A small-molecule ligand and the protein it binds are described below.
Small molecule (SMILES): NS(=O)(=O)c1ccc(C(=O)N2CCc3ccccc3C2)cc1

Binding-site contacts:
Ligand atom N1 contacts residue ZN1 of chain 1.B at 2.0 Å.
Ligand atom C9 contacts residue GLN90 of chain 1.A at 3.8 Å.
Ligand atom C4 contacts residue PHE128 of chain 1.A at 3.5 Å (hydrophobic).
Ligand atom N1 contacts residue HIS94 of chain 1.A at 3.4 Å (h-bond).
Ligand atom C13 contacts residue LEU195 of chain 1.A at 3.9 Å (hydrophobic).
Ligand atom C3 contacts residue PHE128 of chain 1.A at 3.8 Å (hydrophobic).
Ligand atom C9 contacts residue PHE128 of chain 1.A at 3.9 Å (hydrophobic).
Ligand atom C11 contacts residue THR197 of chain 1.A at 3.5 Å.
Ligand atom C18 contacts residue PHE128 of chain 1.A at 4.0 Å (hydrophobic).
Ligand atom O1 contacts residue VAL140 of chain 1.A at 3.7 Å.
Ligand atom O2 contacts residue TRP206 of chain 1.A at 3.7 Å.
Ligand atom C8 contacts residue PHE128 of chain 1.A at 3.6 Å (hydrophobic).
Ligand atom C15 contacts residue LEU195 of chain 1.A at 3.9 Å (hydrophobic).
Ligand atom C7 contacts residue PRO199 of chain 1.A at 3.9 Å (hydrophobic).
Ligand atom O2 contacts residue THR196 of chain 1.A at 3.0 Å (h-bond).
Ligand atom S contacts residue HIS117 of chain 1.A at 4.0 Å.
Ligand atom O1 contacts residue ZN1 of chain 1.B at 3.1 Å.
Ligand atom O1 contacts residue TRP206 of chain 1.A at 3.9 Å.
Ligand atom N1 contacts residue HIS92 of chain 1.A at 3.3 Å (h-bond).
Ligand atom C12 contacts residue THR197 of chain 1.A at 3.4 Å.
Ligand atom C13 contacts residue HIS92 of chain 1.A at 3.8 Å.
Ligand atom C14 contacts residue HIS92 of chain 1.A at 4.0 Å.
Ligand atom O1 contacts residue HIS92 of chain 1.A at 3.4 Å.
Ligand atom C7 contacts residue LEU195 of chain 1.A at 3.5 Å (hydrophobic).
Ligand atom S contacts residue HIS92 of chain 1.A at 3.9 Å.
Ligand atom O2 contacts residue LEU195 of chain 1.A at 3.3 Å.
Ligand atom O1 contacts residue HIS117 of chain 1.A at 3.4 Å (h-bond).
Ligand atom C5 contacts residue PHE128 of chain 1.A at 4.0 Å (hydrophobic).
Ligand atom C15 contacts residue VAL119 of chain 1.A at 3.9 Å (hydrophobic).
Ligand atom C10 contacts residue GLN90 of chain 1.A at 3.7 Å.
Ligand atom S contacts residue ZN1 of chain 1.B at 3.1 Å.
Ligand atom S contacts residue THR196 of chain 1.A at 3.9 Å.
Ligand atom N1 contacts residue THR196 of chain 1.A at 2.8 Å (h-bond).
Ligand atom N1 contacts residue HIS117 of chain 1.A at 3.4 Å (h-bond).
Ligand atom O contacts residue GLN90 of chain 1.A at 3.0 Å (h-bond).
Ligand atom C14 contacts residue VAL119 of chain 1.A at 3.6 Å (hydrophobic).
Ligand atom O contacts residue PHE128 of chain 1.A at 3.7 Å.
Ligand atom C14 contacts residue LEU195 of chain 1.A at 3.6 Å (hydrophobic).
Ligand atom O1 contacts residue VAL119 of chain 1.A at 3.8 Å.
Ligand atom C15 contacts residue GLN90 of chain 1.A at 3.6 Å.

Sequence of chain 1.A:
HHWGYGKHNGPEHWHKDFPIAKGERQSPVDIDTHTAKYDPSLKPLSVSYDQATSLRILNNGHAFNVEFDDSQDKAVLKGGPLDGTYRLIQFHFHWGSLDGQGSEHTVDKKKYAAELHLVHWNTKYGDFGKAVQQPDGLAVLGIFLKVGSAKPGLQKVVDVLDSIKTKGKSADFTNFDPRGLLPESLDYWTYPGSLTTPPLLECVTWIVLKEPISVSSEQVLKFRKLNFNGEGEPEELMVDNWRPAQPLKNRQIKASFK